Sequence of chain 2.Y:
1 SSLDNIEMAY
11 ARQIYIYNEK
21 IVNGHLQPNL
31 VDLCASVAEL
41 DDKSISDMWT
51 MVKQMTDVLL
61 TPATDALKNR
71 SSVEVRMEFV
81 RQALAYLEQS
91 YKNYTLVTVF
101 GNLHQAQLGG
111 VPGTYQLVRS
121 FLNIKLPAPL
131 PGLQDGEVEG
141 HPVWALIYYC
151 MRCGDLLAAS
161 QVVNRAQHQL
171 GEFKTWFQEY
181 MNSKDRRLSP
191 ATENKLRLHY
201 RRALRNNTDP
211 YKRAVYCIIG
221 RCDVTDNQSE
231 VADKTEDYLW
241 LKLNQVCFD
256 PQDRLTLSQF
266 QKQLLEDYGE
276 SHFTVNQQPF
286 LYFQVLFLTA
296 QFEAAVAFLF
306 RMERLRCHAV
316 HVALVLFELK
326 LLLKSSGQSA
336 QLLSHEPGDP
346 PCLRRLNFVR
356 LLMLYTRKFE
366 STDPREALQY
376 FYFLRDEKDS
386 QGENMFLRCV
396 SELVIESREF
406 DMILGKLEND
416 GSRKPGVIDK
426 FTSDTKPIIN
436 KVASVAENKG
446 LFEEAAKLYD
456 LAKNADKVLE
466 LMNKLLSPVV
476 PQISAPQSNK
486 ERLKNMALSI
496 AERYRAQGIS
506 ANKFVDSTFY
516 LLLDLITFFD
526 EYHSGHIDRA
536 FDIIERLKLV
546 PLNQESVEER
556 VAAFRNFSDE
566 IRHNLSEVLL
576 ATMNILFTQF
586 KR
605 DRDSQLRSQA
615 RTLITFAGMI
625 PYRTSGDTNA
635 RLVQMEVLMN

Binding-site contacts:
Ligand atom O contacts residue LEU286 of chain 2.Y at 3.2 Å.
Ligand atom O contacts residue THR235 of chain 2.Y at 3.0 Å (h-bond).
Ligand atom C contacts residue THR235 of chain 2.Y at 3.6 Å.
Ligand atom C contacts residue THR235 of chain 2.Y at 3.6 Å.
Ligand atom CA contacts residue ASN227 of chain 2.Y at 3.7 Å.
Ligand atom CD1 contacts residue TYR91 of chain 2.Y at 3.9 Å (hydrophobic).
Ligand atom CG1 contacts residue TYR94 of chain 2.Y at 3.8 Å (hydrophobic).
Ligand atom CA contacts residue THR235 of chain 2.Y at 3.6 Å.
Ligand atom CG2 contacts residue ASN281 of chain 2.Y at 3.6 Å.
Ligand atom C contacts residue THR235 of chain 2.Y at 3.6 Å.
Ligand atom CG contacts residue TYR273 of chain 2.Y at 3.6 Å (hydrophobic).
Ligand atom CG2 contacts residue GLU236 of chain 2.Y at 3.3 Å.
Ligand atom CB contacts residue LEU286 of chain 2.Y at 3.9 Å (hydrophobic).
Ligand atom O contacts residue ASN227 of chain 2.Y at 3.6 Å.
Ligand atom CD contacts residue TYR273 of chain 2.Y at 3.3 Å (hydrophobic).
Ligand atom CG2 contacts residue LEU286 of chain 2.Y at 3.7 Å (hydrophobic).
Ligand atom C contacts residue ASN227 of chain 2.Y at 3.5 Å.
Ligand atom CB contacts residue TYR238 of chain 2.Y at 3.6 Å (hydrophobic).
Ligand atom O contacts residue THR235 of chain 2.Y at 3.1 Å (h-bond).
Ligand atom CD contacts residue HIS277 of chain 2.Y at 3.9 Å.
Ligand atom N contacts residue ASN227 of chain 2.Y at 3.0 Å (h-bond).
Ligand atom CD1 contacts residue TYR94 of chain 2.Y at 3.5 Å (hydrophobic).
Ligand atom C contacts residue LEU286 of chain 2.Y at 3.8 Å (hydrophobic).
Ligand atom O contacts residue HIS277 of chain 2.Y at 3.4 Å.
Ligand atom CG contacts residue ASP233 of chain 2.Y at 3.0 Å.
Ligand atom C contacts residue TYR94 of chain 2.Y at 4.0 Å (hydrophobic).
Ligand atom CG contacts residue HIS277 of chain 2.Y at 3.8 Å.
Ligand atom CG2 contacts residue PHE278 of chain 2.Y at 3.7 Å (hydrophobic).
Ligand atom CG1 contacts residue VAL280 of chain 2.Y at 4.0 Å (hydrophobic).
Ligand atom N contacts residue THR235 of chain 2.Y at 3.9 Å.
Ligand atom N contacts residue THR235 of chain 2.Y at 3.5 Å (h-bond).
Ligand atom CG2 contacts residue HIS277 of chain 2.Y at 3.3 Å.
Ligand atom C contacts residue ASN281 of chain 2.Y at 3.8 Å.
Ligand atom CB contacts residue HIS277 of chain 2.Y at 3.7 Å.
Ligand atom O contacts residue LYS234 of chain 2.Y at 3.6 Å.
Ligand atom CB contacts residue ASP233 of chain 2.Y at 3.0 Å.
Ligand atom CG contacts residue LYS234 of chain 2.Y at 3.3 Å.
Ligand atom O contacts residue ASN281 of chain 2.Y at 2.6 Å (h-bond).
Ligand atom O contacts residue TYR94 of chain 2.Y at 2.9 Å.
Ligand atom N contacts residue TYR273 of chain 2.Y at 3.9 Å.

The protein below binds the small molecule below.
Small molecule (SMILES): CC[C@H](C)[C@H](NC(=O)[C@H](CO)NC(=O)[C@H](CCCN=C(N)N)NC(=O)[C@@H](NC(=O)[C@@H]1CCCN1C(=O)[C@@H]1CCCN1C(=O)[C@H](C)N)C(C)C)C(=O)N[C@H](C=O)Cc1ccc(O)cc1